Sequence of chain 1.D:
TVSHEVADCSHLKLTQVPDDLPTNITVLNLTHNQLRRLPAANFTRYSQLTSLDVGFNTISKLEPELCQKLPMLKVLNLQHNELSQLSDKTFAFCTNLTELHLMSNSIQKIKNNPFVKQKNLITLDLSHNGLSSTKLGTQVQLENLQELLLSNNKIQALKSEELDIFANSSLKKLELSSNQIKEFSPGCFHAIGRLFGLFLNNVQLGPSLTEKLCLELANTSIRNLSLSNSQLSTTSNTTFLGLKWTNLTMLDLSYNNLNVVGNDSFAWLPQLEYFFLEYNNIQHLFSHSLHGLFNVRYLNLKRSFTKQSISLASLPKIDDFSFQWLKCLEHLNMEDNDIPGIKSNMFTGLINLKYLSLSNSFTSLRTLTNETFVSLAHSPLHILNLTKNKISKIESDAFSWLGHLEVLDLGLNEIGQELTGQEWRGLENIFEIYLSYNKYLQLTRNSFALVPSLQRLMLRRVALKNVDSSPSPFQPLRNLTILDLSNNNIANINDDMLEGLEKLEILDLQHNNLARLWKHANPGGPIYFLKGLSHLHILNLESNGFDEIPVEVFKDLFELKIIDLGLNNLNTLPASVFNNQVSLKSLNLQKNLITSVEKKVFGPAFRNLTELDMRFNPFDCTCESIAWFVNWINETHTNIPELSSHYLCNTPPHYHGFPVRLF

Binding-site contacts:
Ligand atom O5 contacts residue GLN18 of chain 1.D at 4.2 Å.
Ligand atom C3 contacts residue GLN18 of chain 1.D at 3.5 Å.
Ligand atom C1 contacts residue ASN44 of chain 1.D at 3.2 Å.
Ligand atom O7 contacts residue GLN18 of chain 1.D at 3.7 Å.
Ligand atom O3 contacts residue GLN18 of chain 1.D at 3.3 Å (h-bond).
Ligand atom C1 contacts residue GLN18 of chain 1.D at 4.2 Å.
Ligand atom C2 contacts residue GLN18 of chain 1.D at 3.2 Å.
Ligand atom O5 contacts residue ASN44 of chain 1.D at 2.9 Å (h-bond).
Ligand atom O1 contacts residue GLN18 of chain 1.D at 3.8 Å.
Ligand atom C6 contacts residue ASN44 of chain 1.D at 4.0 Å.
Ligand atom O1 contacts residue ASN44 of chain 1.D at 2.5 Å (h-bond).
Ligand atom O7 contacts residue THR17 of chain 1.D at 4.1 Å.
Ligand atom N2 contacts residue GLN18 of chain 1.D at 4.1 Å.
Ligand atom C5 contacts residue GLN18 of chain 1.D at 4.5 Å.
Ligand atom C4 contacts residue GLN18 of chain 1.D at 3.6 Å.
Ligand atom C5 contacts residue ASN44 of chain 1.D at 3.7 Å.
Ligand atom O6 contacts residue ASN44 of chain 1.D at 3.1 Å (h-bond).
Ligand atom C8 contacts residue THR17 of chain 1.D at 4.2 Å.
Ligand atom C8 contacts residue ARG39 of chain 1.D at 4.3 Å.
Ligand atom C7 contacts residue GLN18 of chain 1.D at 4.2 Å.
Ligand atom C7 contacts residue THR17 of chain 1.D at 4.2 Å.
Ligand atom O7 contacts residue ASN44 of chain 1.D at 3.8 Å.
Ligand atom C7 contacts residue ASN44 of chain 1.D at 4.3 Å.
Ligand atom O7 contacts residue VAL19 of chain 1.D at 4.2 Å.
Ligand atom O7 contacts residue PRO41 of chain 1.D at 4.4 Å.

A protein and the small-molecule ligand that binds it are described below.
Small molecule (SMILES): CC(=O)N[C@@H]1[C@@H](O)[C@H](O)[C@@H](CO)O[C@H]1O